Sequence of chain 1.A:
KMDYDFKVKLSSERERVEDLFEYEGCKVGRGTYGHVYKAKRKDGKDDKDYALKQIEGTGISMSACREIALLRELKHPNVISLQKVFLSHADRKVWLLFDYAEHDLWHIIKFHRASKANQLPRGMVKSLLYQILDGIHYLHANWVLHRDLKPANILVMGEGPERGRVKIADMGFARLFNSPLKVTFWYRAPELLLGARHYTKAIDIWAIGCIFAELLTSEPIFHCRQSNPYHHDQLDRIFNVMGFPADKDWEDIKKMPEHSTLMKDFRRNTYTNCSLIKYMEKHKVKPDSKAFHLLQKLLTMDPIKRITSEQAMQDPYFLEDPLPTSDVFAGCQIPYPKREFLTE

Binding-site contacts:
Ligand atom N3 contacts residue ASP175 of chain 1.A at 3.4 Å.
Ligand atom C12 contacts residue ALA52 of chain 1.A at 3.9 Å (hydrophobic).
Ligand atom C27 contacts residue ARG358 of chain 1.A at 3.2 Å.
Ligand atom O30 contacts residue LYS54 of chain 1.A at 3.5 Å (salt-bridge).
Ligand atom O1 contacts residue TYR34 of chain 1.A at 3.1 Å.
Ligand atom N3 contacts residue TYR34 of chain 1.A at 3.2 Å.
Ligand atom O1 contacts residue LYS54 of chain 1.A at 3.2 Å (salt-bridge).
Ligand atom C28 contacts residue VAL29 of chain 1.A at 3.8 Å (hydrophobic).
Ligand atom C26 contacts residue VAL29 of chain 1.A at 3.6 Å (hydrophobic).
Ligand atom C14 contacts residue ALA52 of chain 1.A at 3.4 Å (hydrophobic).
Ligand atom C2 contacts residue ASP175 of chain 1.A at 3.5 Å.
Ligand atom C18 contacts residue ARG358 of chain 1.A at 3.8 Å.
Ligand atom O30 contacts residue DMS1 of chain 1.D at 3.3 Å.
Ligand atom O23 contacts residue HIS108 of chain 1.A at 3.4 Å.
Ligand atom C7 contacts residue LEU160 of chain 1.A at 3.5 Å (hydrophobic).
Ligand atom C21 contacts residue ASP105 of chain 1.A at 3.7 Å.
Ligand atom C20 contacts residue ARG358 of chain 1.A at 3.5 Å.
Ligand atom C6 contacts residue DMS1 of chain 1.D at 3.5 Å.
Ligand atom C14 contacts residue ALA102 of chain 1.A at 3.8 Å (hydrophobic).
Ligand atom C9 contacts residue VAL37 of chain 1.A at 3.4 Å (hydrophobic).
Ligand atom N15 contacts residue ALA102 of chain 1.A at 3.0 Å (h-bond).
Ligand atom C14 contacts residue ASP100 of chain 1.A at 3.5 Å.
Ligand atom N25 contacts residue ARG358 of chain 1.A at 3.7 Å.
Ligand atom C16 contacts residue ALA102 of chain 1.A at 3.3 Å (hydrophobic).
Ligand atom C7 contacts residue ALA174 of chain 1.A at 3.7 Å (hydrophobic).
Ligand atom N15 contacts residue ALA52 of chain 1.A at 3.7 Å.
Ligand atom C10 contacts residue VAL37 of chain 1.A at 3.2 Å (hydrophobic).
Ligand atom O1 contacts residue ASP175 of chain 1.A at 3.1 Å (salt-bridge).
Ligand atom C17 contacts residue LEU160 of chain 1.A at 3.6 Å (hydrophobic).
Ligand atom C29 contacts residue ARG358 of chain 1.A at 3.7 Å.
Ligand atom C21 contacts residue ALA157 of chain 1.A at 3.2 Å (hydrophobic).
Ligand atom C11 contacts residue LEU160 of chain 1.A at 3.4 Å (hydrophobic).
Ligand atom C12 contacts residue LEU160 of chain 1.A at 3.5 Å (hydrophobic).
Ligand atom C2 contacts residue TYR34 of chain 1.A at 3.5 Å (hydrophobic).
Ligand atom C28 contacts residue ARG358 of chain 1.A at 3.4 Å.
Ligand atom C14 contacts residue LEU160 of chain 1.A at 3.8 Å (hydrophobic).
Ligand atom C2 contacts residue LYS54 of chain 1.A at 3.8 Å.
Ligand atom C6 contacts residue ALA174 of chain 1.A at 3.8 Å (hydrophobic).
Ligand atom C19 contacts residue ARG358 of chain 1.A at 3.8 Å.
Ligand atom C4 contacts residue TYR34 of chain 1.A at 3.7 Å (hydrophobic).

This small molecule binds to this protein.
Small molecule (SMILES): CN1c2ccc(-c3cncc(Cl)c3N3CCC4(CC3)CNC(=O)O4)cc2CS1(=O)=O